Sequence of chain 1.A:
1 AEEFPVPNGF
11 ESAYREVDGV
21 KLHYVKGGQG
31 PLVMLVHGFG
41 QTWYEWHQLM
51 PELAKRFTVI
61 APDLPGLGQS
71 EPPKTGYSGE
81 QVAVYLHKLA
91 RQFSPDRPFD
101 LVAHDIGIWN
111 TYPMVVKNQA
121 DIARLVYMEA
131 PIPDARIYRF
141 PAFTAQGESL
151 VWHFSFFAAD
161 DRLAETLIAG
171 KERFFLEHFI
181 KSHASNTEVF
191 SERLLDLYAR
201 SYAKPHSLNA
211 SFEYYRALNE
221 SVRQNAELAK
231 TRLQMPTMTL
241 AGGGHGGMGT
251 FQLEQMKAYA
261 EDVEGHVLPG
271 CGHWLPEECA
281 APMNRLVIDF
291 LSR

A small-molecule ligand and the protein it binds are described below.
Small molecule (SMILES): O=C(O)Cc1cc(I)c(Oc2ccc(O)c(I)c2)c(I)c1

Binding-site contacts:
Ligand atom C12 contacts residue MET248 of chain 1.A at 3.8 Å (hydrophobic).
Ligand atom I1 contacts residue MET248 of chain 1.A at 3.5 Å.
Ligand atom O3 contacts residue PHE140 of chain 1.A at 3.9 Å.
Ligand atom O1 contacts residue GLU129 of chain 1.A at 3.6 Å (salt-bridge).
Ligand atom C10 contacts residue MET248 of chain 1.A at 3.4 Å (hydrophobic).
Ligand atom C9 contacts residue PHE140 of chain 1.A at 3.9 Å (hydrophobic).
Ligand atom C8 contacts residue GLY246 of chain 1.A at 3.4 Å.
Ligand atom C1 contacts residue PHE140 of chain 1.A at 3.7 Å (hydrophobic).
Ligand atom I2 contacts residue LEU150 of chain 1.A at 3.9 Å.
Ligand atom C9 contacts residue LEU150 of chain 1.A at 3.5 Å (hydrophobic).
Ligand atom C10 contacts residue GLY246 of chain 1.A at 3.5 Å.
Ligand atom C2 contacts residue LEU150 of chain 1.A at 2.6 Å (hydrophobic).
Ligand atom C7 contacts residue LEU150 of chain 1.A at 3.3 Å (hydrophobic).
Ligand atom C4 contacts residue VAL151 of chain 1.A at 3.2 Å (hydrophobic).
Ligand atom O2 contacts residue LEU150 of chain 1.A at 3.2 Å.
Ligand atom C11 contacts residue PHE140 of chain 1.A at 3.8 Å (hydrophobic).
Ligand atom C6 contacts residue MET248 of chain 1.A at 3.3 Å (hydrophobic).
Ligand atom I1 contacts residue PHE140 of chain 1.A at 3.7 Å.
Ligand atom C3 contacts residue PHE140 of chain 1.A at 3.3 Å (hydrophobic).
Ligand atom O1 contacts residue MET248 of chain 1.A at 3.5 Å.
Ligand atom C6 contacts residue LEU150 of chain 1.A at 3.7 Å (hydrophobic).
Ligand atom C4 contacts residue MET248 of chain 1.A at 3.8 Å (hydrophobic).
Ligand atom C8 contacts residue MET248 of chain 1.A at 3.3 Å (hydrophobic).
Ligand atom O4 contacts residue PHE140 of chain 1.A at 3.9 Å.
Ligand atom C10 contacts residue LEU150 of chain 1.A at 2.3 Å (hydrophobic).
Ligand atom C14 contacts residue PHE140 of chain 1.A at 3.8 Å (hydrophobic).
Ligand atom I3 contacts residue LEU150 of chain 1.A at 3.2 Å.
Ligand atom O1 contacts residue GLY246 of chain 1.A at 2.5 Å (h-bond).
Ligand atom I2 contacts residue HIS153 of chain 1.A at 3.8 Å.
Ligand atom O1 contacts residue HIS183 of chain 1.A at 3.7 Å.
Ligand atom C3 contacts residue PHE251 of chain 1.A at 3.9 Å (hydrophobic).
Ligand atom I1 contacts residue PRO131 of chain 1.A at 3.7 Å.
Ligand atom O2 contacts residue VAL151 of chain 1.A at 3.2 Å.
Ligand atom C12 contacts residue LEU150 of chain 1.A at 1.7 Å (hydrophobic).
Ligand atom C2 contacts residue VAL151 of chain 1.A at 3.7 Å (hydrophobic).
Ligand atom O1 contacts residue HIS273 of chain 1.A at 3.4 Å (h-bond).
Ligand atom C10 contacts residue GLY247 of chain 1.A at 3.6 Å.
Ligand atom C8 contacts residue LEU150 of chain 1.A at 3.4 Å (hydrophobic).
Ligand atom C4 contacts residue LEU150 of chain 1.A at 3.2 Å (hydrophobic).
Ligand atom C5 contacts residue PHE140 of chain 1.A at 3.5 Å (hydrophobic).